Sequence of chain 1.C:
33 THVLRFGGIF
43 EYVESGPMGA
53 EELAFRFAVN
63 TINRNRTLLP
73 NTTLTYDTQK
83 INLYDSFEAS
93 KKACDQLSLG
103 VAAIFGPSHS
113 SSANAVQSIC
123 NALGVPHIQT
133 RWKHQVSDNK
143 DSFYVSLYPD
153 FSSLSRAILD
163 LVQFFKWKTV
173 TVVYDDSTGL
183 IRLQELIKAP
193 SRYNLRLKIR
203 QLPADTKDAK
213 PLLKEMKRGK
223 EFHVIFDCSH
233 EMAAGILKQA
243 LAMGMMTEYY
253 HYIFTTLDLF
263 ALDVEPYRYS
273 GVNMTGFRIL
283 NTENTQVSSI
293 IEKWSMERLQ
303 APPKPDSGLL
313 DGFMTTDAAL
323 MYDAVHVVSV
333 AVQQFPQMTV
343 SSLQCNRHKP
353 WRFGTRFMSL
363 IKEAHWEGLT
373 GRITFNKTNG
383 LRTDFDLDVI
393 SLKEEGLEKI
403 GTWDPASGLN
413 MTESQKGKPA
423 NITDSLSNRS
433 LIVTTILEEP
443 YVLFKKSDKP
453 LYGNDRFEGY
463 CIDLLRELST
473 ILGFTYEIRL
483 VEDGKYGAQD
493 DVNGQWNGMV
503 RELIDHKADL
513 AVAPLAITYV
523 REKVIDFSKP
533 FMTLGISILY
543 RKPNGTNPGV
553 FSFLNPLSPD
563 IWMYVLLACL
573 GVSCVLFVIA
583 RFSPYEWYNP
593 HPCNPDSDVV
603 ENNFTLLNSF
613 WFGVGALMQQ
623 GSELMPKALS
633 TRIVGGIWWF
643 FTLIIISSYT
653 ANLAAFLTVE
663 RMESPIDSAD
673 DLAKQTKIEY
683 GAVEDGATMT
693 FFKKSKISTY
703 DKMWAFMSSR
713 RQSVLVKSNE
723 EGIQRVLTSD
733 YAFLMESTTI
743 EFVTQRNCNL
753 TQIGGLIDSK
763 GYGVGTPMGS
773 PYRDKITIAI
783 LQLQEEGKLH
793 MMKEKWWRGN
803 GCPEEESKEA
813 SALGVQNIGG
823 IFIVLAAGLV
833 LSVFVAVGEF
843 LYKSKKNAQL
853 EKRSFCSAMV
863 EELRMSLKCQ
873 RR

Binding-site contacts:
Ligand atom C6 contacts residue POV1 of chain 1.QA at 3.6 Å.
Ligand atom C14 contacts residue TYR587 of chain 1.C at 3.6 Å (hydrophobic).
Ligand atom C8 contacts residue TYR587 of chain 1.C at 4.1 Å (hydrophobic).
Ligand atom C22 contacts residue GLU841 of chain 1.D at 3.9 Å.
Ligand atom C25 contacts residue GLU841 of chain 1.D at 4.4 Å.
Ligand atom C5 contacts residue POV1 of chain 1.QA at 3.5 Å.
Ligand atom C19 contacts residue POV1 of chain 1.QA at 3.5 Å.
Ligand atom C16 contacts residue TYR844 of chain 1.D at 3.7 Å (hydrophobic).
Ligand atom C21 contacts residue GLU841 of chain 1.D at 3.3 Å.
Ligand atom C21 contacts residue LEU631 of chain 1.C at 3.7 Å (hydrophobic).
Ligand atom C27 contacts residue VAL837 of chain 1.D at 4.1 Å (hydrophobic).
Ligand atom C15 contacts residue POV1 of chain 1.QA at 3.4 Å.
Ligand atom C10 contacts residue POV1 of chain 1.QA at 4.1 Å.
Ligand atom C25 contacts residue VAL837 of chain 1.D at 4.2 Å (hydrophobic).
Ligand atom C11 contacts residue LEU609 of chain 1.D at 4.2 Å (hydrophobic).
Ligand atom C15 contacts residue TYR844 of chain 1.D at 3.6 Å (hydrophobic).
Ligand atom C16 contacts residue POV1 of chain 1.QA at 4.3 Å.
Ligand atom C16 contacts residue TYR587 of chain 1.C at 3.3 Å (hydrophobic).
Ligand atom C15 contacts residue TYR587 of chain 1.C at 3.3 Å (hydrophobic).
Ligand atom C4 contacts residue POV1 of chain 1.QA at 3.4 Å.
Ligand atom C7 contacts residue POV1 of chain 1.QA at 3.3 Å.
Ligand atom C14 contacts residue POV1 of chain 1.QA at 4.1 Å.
Ligand atom C17 contacts residue TYR587 of chain 1.C at 4.0 Å (hydrophobic).
Ligand atom C20 contacts residue GLU841 of chain 1.D at 4.0 Å.
Ligand atom C8 contacts residue POV1 of chain 1.QA at 3.7 Å.
Ligand atom C18 contacts residue POV1 of chain 1.QA at 3.7 Å.
Ligand atom C21 contacts residue LEU609 of chain 1.D at 4.3 Å (hydrophobic).
Ligand atom C9 contacts residue TYR587 of chain 1.C at 4.3 Å (hydrophobic).
Ligand atom C17 contacts residue GLU841 of chain 1.D at 4.4 Å.
Ligand atom C7 contacts residue TYR587 of chain 1.C at 3.8 Å (hydrophobic).
Ligand atom C12 contacts residue LEU609 of chain 1.D at 3.9 Å (hydrophobic).
Ligand atom C26 contacts residue VAL837 of chain 1.D at 4.3 Å (hydrophobic).
Ligand atom C26 contacts residue GLY840 of chain 1.D at 4.1 Å.

This small molecule binds to this protein.
Small molecule (SMILES): CC(C)CCC[C@@H](C)[C@H]1CC[C@H]2[C@@H]3CC=C4C[C@@H](O)CC[C@]4(C)[C@H]3CC[C@]12C

Sequence of chain 1.D:
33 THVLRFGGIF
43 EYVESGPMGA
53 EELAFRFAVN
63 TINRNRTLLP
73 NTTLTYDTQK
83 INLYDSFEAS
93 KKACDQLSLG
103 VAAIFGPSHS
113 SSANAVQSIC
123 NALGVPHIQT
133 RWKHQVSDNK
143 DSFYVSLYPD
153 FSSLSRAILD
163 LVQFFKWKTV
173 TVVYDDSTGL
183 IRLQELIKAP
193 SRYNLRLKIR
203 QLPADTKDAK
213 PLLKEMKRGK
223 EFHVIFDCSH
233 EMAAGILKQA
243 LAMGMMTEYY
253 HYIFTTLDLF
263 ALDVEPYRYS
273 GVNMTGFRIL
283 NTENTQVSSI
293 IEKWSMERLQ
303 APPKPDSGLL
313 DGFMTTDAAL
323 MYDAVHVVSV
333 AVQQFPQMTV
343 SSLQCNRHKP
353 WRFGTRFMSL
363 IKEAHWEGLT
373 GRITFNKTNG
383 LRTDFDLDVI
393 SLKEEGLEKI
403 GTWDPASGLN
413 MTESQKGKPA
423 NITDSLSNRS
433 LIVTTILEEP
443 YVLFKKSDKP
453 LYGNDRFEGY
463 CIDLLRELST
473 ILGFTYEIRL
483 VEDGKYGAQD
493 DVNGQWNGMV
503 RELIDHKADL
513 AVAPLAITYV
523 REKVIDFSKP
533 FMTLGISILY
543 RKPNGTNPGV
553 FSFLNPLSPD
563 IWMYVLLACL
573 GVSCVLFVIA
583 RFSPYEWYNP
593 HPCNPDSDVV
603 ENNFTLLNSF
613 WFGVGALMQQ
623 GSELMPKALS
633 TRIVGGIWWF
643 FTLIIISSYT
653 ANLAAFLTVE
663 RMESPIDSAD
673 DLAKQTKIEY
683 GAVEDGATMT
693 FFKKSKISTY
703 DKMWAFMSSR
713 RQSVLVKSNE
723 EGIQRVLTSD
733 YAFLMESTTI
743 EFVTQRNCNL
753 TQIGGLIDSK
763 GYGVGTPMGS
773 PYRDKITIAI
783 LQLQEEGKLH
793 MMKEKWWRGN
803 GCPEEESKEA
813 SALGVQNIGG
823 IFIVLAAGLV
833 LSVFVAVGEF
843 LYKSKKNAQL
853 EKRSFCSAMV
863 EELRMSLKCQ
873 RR